Sequence of chain 1.A:
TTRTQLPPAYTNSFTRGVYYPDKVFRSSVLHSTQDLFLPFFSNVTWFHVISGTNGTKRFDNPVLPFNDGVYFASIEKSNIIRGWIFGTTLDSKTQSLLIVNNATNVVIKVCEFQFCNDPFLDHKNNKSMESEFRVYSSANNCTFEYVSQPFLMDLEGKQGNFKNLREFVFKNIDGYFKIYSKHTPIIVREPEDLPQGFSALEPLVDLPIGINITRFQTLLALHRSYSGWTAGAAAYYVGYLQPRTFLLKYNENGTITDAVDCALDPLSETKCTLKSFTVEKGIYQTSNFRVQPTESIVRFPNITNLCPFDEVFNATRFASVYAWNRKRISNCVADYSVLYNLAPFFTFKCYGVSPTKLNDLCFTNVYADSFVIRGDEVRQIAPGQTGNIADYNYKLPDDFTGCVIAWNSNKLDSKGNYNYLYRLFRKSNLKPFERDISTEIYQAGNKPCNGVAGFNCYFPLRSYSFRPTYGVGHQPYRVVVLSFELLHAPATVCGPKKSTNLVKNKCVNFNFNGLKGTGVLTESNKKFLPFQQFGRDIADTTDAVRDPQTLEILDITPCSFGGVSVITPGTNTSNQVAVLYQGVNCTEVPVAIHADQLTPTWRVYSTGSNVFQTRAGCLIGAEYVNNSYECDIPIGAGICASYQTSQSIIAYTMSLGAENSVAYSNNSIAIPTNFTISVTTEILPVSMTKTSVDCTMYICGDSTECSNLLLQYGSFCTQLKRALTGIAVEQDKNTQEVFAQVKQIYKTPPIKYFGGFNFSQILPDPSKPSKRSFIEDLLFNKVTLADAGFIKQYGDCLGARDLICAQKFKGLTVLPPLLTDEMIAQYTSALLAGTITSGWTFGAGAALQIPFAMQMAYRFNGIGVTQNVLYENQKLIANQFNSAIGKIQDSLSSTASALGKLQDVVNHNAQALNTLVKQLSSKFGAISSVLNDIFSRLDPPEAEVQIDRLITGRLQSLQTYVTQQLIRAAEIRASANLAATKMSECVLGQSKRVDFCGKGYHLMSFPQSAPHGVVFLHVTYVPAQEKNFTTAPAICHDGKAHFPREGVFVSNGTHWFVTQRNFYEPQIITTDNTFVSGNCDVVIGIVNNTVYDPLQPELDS

Sequence of chain 1.C:
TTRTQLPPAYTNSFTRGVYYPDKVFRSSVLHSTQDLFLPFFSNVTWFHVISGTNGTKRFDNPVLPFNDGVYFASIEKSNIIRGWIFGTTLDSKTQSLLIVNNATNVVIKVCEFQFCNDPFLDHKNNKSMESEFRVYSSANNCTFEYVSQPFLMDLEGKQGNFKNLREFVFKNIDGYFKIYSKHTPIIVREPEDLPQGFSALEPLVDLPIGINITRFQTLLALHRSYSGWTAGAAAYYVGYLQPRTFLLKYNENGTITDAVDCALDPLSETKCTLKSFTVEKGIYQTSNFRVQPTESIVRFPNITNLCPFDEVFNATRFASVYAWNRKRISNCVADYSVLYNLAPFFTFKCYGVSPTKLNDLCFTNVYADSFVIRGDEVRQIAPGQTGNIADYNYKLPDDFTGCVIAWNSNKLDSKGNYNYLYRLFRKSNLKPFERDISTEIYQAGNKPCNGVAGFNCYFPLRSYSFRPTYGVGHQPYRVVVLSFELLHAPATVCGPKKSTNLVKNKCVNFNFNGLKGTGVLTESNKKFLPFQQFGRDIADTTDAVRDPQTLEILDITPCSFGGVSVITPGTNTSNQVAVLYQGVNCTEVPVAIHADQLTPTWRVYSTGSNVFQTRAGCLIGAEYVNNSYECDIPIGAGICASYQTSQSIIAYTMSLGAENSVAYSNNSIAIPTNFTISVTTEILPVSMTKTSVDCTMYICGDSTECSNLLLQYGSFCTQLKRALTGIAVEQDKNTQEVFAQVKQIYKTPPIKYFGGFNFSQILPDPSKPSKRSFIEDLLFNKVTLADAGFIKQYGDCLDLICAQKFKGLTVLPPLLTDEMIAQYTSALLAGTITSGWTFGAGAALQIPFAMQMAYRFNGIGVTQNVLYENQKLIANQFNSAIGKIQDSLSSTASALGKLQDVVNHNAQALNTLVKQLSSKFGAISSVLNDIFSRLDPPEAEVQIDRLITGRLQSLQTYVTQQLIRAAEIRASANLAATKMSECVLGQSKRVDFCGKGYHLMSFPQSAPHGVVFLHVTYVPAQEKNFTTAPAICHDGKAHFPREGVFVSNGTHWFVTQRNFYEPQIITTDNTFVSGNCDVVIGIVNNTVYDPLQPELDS

Binding-site contacts:
Ligand atom O5 contacts residue ASN1071 of chain 1.A at 2.4 Å (h-bond).
Ligand atom C7 contacts residue ASN1071 of chain 1.A at 3.9 Å.
Ligand atom C1 contacts residue GLN892 of chain 1.C at 4.5 Å.
Ligand atom C1 contacts residue ASN1071 of chain 1.A at 1.4 Å.
Ligand atom N2 contacts residue ASN1071 of chain 1.A at 2.9 Å (h-bond).
Ligand atom C7 contacts residue ALA703 of chain 1.A at 4.0 Å (hydrophobic).
Ligand atom O7 contacts residue ASN1071 of chain 1.A at 4.4 Å.
Ligand atom C3 contacts residue ASN1071 of chain 1.A at 3.8 Å.
Ligand atom C8 contacts residue ASN1071 of chain 1.A at 4.5 Å.
Ligand atom O4 contacts residue ALA703 of chain 1.A at 4.0 Å.
Ligand atom O7 contacts residue ALA703 of chain 1.A at 3.6 Å.
Ligand atom C4 contacts residue ASN1071 of chain 1.A at 4.2 Å.
Ligand atom C8 contacts residue GLU1069 of chain 1.A at 3.9 Å.
Ligand atom C8 contacts residue ALA703 of chain 1.A at 4.2 Å (hydrophobic).
Ligand atom C5 contacts residue ASN1071 of chain 1.A at 3.7 Å.
Ligand atom C5 contacts residue ALA703 of chain 1.A at 4.1 Å (hydrophobic).
Ligand atom C2 contacts residue ASN1071 of chain 1.A at 2.5 Å.

A small-molecule ligand and the protein it binds are described below.
Small molecule (SMILES): CC(=O)N[C@H]1[C@H](O[C@H]2[C@H](O)[C@@H](NC(C)=O)CO[C@@H]2CO)O[C@H](CO)[C@@H](O)[C@@H]1O